Binding-site contacts:
Ligand atom C2 contacts residue ASN257 of chain 1.A at 2.5 Å.
Ligand atom O3 contacts residue NAG1 of chain 1.G at 3.5 Å (h-bond).
Ligand atom C7 contacts residue NAG1 of chain 1.G at 3.6 Å.
Ligand atom C2 contacts residue ASN257 of chain 1.A at 3.4 Å.
Ligand atom O3 contacts residue ASN109 of chain 1.A at 3.9 Å.
Ligand atom C3 contacts residue ASN257 of chain 1.A at 3.8 Å.
Ligand atom C2 contacts residue TYR307 of chain 1.A at 3.6 Å (hydrophobic).
Ligand atom C4 contacts residue NAG1 of chain 1.G at 4.1 Å.
Ligand atom C8 contacts residue TYR307 of chain 1.A at 3.6 Å (hydrophobic).
Ligand atom C5 contacts residue ASN257 of chain 1.A at 3.6 Å.
Ligand atom C8 contacts residue PRO308 of chain 1.A at 3.4 Å (hydrophobic).
Ligand atom O7 contacts residue LYS331 of chain 1.A at 3.9 Å.
Ligand atom O4 contacts residue GLU106 of chain 1.A at 3.7 Å.
Ligand atom C3 contacts residue TYR307 of chain 1.A at 3.4 Å (hydrophobic).
Ligand atom O2 contacts residue ASN109 of chain 1.A at 2.9 Å (h-bond).
Ligand atom C8 contacts residue ILE256 of chain 1.A at 3.9 Å (hydrophobic).
Ligand atom C6 contacts residue NAG1 of chain 1.G at 3.7 Å.
Ligand atom O5 contacts residue ASN257 of chain 1.A at 2.2 Å (h-bond).
Ligand atom C5 contacts residue NAG1 of chain 1.G at 3.3 Å.
Ligand atom C1 contacts residue ASN257 of chain 1.A at 1.4 Å.
Ligand atom O7 contacts residue ASN257 of chain 1.A at 3.0 Å (h-bond).
Ligand atom C3 contacts residue GLU106 of chain 1.A at 3.5 Å.
Ligand atom N2 contacts residue ASN257 of chain 1.A at 3.1 Å (h-bond).
Ligand atom O2 contacts residue ASN257 of chain 1.A at 2.8 Å (h-bond).
Ligand atom C8 contacts residue NAG1 of chain 1.G at 3.4 Å.
Ligand atom O2 contacts residue NAG1 of chain 1.G at 3.7 Å.
Ligand atom O3 contacts residue TYR107 of chain 1.A at 3.6 Å (h-bond).
Ligand atom C7 contacts residue ILE256 of chain 1.A at 4.1 Å (hydrophobic).
Ligand atom O3 contacts residue GLU106 of chain 1.A at 2.8 Å (salt-bridge).
Ligand atom O7 contacts residue NAG1 of chain 1.G at 3.5 Å (h-bond).
Ligand atom C2 contacts residue ASN109 of chain 1.A at 4.1 Å.
Ligand atom C1 contacts residue ASN257 of chain 1.A at 3.9 Å.
Ligand atom C7 contacts residue ASN257 of chain 1.A at 3.3 Å.
Ligand atom C7 contacts residue TYR307 of chain 1.A at 4.0 Å (hydrophobic).
Ligand atom O6 contacts residue NAG1 of chain 1.G at 3.4 Å (h-bond).
Ligand atom N2 contacts residue TYR307 of chain 1.A at 3.0 Å (h-bond).
Ligand atom C4 contacts residue GLU106 of chain 1.A at 3.3 Å.
Ligand atom O4 contacts residue NAG1 of chain 1.G at 3.9 Å.
Ligand atom O3 contacts residue TYR307 of chain 1.A at 3.8 Å.
Ligand atom C4 contacts residue ASN257 of chain 1.A at 4.1 Å.

Sequence of chain 1.A:
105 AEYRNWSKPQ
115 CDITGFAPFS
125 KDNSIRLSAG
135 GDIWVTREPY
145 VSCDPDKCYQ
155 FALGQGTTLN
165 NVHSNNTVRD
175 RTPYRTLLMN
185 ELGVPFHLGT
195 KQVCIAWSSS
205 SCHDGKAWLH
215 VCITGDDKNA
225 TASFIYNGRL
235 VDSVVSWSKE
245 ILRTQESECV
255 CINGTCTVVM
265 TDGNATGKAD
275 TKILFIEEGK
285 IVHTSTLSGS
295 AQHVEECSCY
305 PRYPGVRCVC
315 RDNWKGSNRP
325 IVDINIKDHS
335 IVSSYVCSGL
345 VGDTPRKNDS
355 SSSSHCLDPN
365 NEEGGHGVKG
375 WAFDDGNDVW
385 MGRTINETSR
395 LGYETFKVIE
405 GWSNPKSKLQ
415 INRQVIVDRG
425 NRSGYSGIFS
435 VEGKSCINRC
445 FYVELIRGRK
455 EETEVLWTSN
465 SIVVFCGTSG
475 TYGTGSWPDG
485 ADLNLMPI

The small molecule below binds the protein below.
Small molecule (SMILES): CC(=O)N[C@H]1[C@H](O[C@H]2[C@H](O)[C@@H](NC(C)=O)CO[C@@H]2CO[C@@H]2O[C@@H](C)[C@@H](O)[C@@H](O)[C@@H]2O)O[C@H](CO)[C@@H](O)[C@@H]1O